Sequence of chain 1.C:
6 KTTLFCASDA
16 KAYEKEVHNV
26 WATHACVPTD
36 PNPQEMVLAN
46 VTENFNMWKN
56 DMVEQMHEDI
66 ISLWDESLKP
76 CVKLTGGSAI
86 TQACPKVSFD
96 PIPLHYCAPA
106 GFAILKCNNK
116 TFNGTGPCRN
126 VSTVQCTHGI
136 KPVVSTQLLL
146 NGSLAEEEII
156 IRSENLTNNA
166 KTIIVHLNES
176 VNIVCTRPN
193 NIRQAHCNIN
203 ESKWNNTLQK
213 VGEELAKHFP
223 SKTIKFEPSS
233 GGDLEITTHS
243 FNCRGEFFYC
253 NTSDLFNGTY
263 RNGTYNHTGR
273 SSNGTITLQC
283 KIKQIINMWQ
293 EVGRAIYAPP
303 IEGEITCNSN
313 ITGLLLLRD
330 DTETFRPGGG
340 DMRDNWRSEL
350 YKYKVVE

The small molecule below binds the protein below.
Small molecule (SMILES): CC(=O)N[C@@H]1[C@@H](O)[C@H](O)[C@@H](CO)O[C@H]1O

Binding-site contacts:
Ligand atom O6 contacts residue ASN163 of chain 1.C at 3.8 Å.
Ligand atom O5 contacts residue THR162 of chain 1.C at 3.4 Å.
Ligand atom C1 contacts residue ASN160 of chain 1.C at 1.4 Å.
Ligand atom O5 contacts residue ASN160 of chain 1.C at 2.5 Å (h-bond).
Ligand atom C7 contacts residue ASN160 of chain 1.C at 4.0 Å.
Ligand atom C5 contacts residue THR162 of chain 1.C at 4.2 Å.
Ligand atom N2 contacts residue ASN160 of chain 1.C at 3.7 Å.
Ligand atom O3 contacts residue ASN160 of chain 1.C at 3.3 Å (h-bond).
Ligand atom C2 contacts residue ASN160 of chain 1.C at 2.6 Å.
Ligand atom C6 contacts residue ASN163 of chain 1.C at 4.1 Å.
Ligand atom C6 contacts residue ASN160 of chain 1.C at 4.0 Å.
Ligand atom C3 contacts residue ASN160 of chain 1.C at 3.5 Å.
Ligand atom O7 contacts residue ASN160 of chain 1.C at 3.8 Å.
Ligand atom O6 contacts residue THR162 of chain 1.C at 3.9 Å.
Ligand atom C1 contacts residue ASN163 of chain 1.C at 4.4 Å.
Ligand atom O5 contacts residue ASN163 of chain 1.C at 3.7 Å.
Ligand atom C4 contacts residue ASN160 of chain 1.C at 4.1 Å.
Ligand atom C5 contacts residue ASN160 of chain 1.C at 3.6 Å.
Ligand atom C1 contacts residue THR162 of chain 1.C at 4.3 Å.